A small-molecule ligand and the protein it binds are described below.
Small molecule (SMILES): CC(=O)N[C@@H]1[C@@H](O)[C@H](O)[C@@H](CO)O[C@H]1O

Sequence of chain 1.C:
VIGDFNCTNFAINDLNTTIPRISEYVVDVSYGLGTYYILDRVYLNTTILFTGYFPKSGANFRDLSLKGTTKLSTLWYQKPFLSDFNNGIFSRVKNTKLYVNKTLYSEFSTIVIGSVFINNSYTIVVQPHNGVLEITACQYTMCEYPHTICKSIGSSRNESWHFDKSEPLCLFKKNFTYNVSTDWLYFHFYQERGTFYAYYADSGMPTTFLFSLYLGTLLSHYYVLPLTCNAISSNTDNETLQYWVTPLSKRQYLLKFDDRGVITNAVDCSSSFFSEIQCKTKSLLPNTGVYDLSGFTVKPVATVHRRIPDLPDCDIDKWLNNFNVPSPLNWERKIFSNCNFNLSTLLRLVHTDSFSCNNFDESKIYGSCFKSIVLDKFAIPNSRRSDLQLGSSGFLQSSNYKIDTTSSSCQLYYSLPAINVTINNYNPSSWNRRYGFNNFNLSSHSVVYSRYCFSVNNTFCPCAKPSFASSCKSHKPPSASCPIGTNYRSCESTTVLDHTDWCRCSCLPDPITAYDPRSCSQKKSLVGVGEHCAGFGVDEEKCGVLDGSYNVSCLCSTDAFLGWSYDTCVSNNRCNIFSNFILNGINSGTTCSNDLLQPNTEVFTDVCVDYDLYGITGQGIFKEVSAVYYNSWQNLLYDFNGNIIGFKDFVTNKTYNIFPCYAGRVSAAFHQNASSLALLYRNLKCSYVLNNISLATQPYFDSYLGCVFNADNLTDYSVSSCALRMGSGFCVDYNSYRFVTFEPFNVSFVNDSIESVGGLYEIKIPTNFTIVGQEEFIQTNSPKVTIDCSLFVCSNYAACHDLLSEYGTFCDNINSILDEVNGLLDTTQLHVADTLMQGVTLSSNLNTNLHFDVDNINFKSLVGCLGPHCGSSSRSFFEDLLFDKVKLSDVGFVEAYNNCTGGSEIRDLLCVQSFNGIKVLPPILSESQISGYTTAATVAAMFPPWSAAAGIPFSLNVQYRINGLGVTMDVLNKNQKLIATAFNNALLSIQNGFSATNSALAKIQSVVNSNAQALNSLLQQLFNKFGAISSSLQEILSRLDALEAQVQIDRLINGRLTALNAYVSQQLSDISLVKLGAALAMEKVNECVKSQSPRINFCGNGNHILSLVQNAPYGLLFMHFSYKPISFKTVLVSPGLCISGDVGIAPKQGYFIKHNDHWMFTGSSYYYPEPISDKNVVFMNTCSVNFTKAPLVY

Binding-site contacts:
Ligand atom C1 contacts residue ASN715 of chain 1.C at 4.1 Å.
Ligand atom O6 contacts residue ASN716 of chain 1.C at 4.4 Å.
Ligand atom O6 contacts residue ASP630 of chain 1.C at 4.1 Å.
Ligand atom C8 contacts residue ASN716 of chain 1.C at 4.0 Å.
Ligand atom C4 contacts residue ASN716 of chain 1.C at 4.2 Å.
Ligand atom O5 contacts residue ASN716 of chain 1.C at 2.3 Å (h-bond).
Ligand atom C7 contacts residue ASN716 of chain 1.C at 3.8 Å.
Ligand atom C1 contacts residue ASN716 of chain 1.C at 1.4 Å.
Ligand atom C5 contacts residue ASN716 of chain 1.C at 3.6 Å.
Ligand atom O7 contacts residue ASN715 of chain 1.C at 3.5 Å.
Ligand atom C5 contacts residue ASP630 of chain 1.C at 4.0 Å.
Ligand atom C7 contacts residue ASN715 of chain 1.C at 3.6 Å.
Ligand atom C2 contacts residue ASN716 of chain 1.C at 2.6 Å.
Ligand atom C8 contacts residue ASN715 of chain 1.C at 3.2 Å.
Ligand atom N2 contacts residue ASN716 of chain 1.C at 2.9 Å (h-bond).
Ligand atom O5 contacts residue ASP630 of chain 1.C at 4.4 Å.
Ligand atom N2 contacts residue ASN715 of chain 1.C at 3.7 Å.
Ligand atom C3 contacts residue ASN716 of chain 1.C at 3.9 Å.
Ligand atom C2 contacts residue ASN715 of chain 1.C at 4.0 Å.
Ligand atom C6 contacts residue ASP630 of chain 1.C at 3.9 Å.